Sequence of chain 1.D:
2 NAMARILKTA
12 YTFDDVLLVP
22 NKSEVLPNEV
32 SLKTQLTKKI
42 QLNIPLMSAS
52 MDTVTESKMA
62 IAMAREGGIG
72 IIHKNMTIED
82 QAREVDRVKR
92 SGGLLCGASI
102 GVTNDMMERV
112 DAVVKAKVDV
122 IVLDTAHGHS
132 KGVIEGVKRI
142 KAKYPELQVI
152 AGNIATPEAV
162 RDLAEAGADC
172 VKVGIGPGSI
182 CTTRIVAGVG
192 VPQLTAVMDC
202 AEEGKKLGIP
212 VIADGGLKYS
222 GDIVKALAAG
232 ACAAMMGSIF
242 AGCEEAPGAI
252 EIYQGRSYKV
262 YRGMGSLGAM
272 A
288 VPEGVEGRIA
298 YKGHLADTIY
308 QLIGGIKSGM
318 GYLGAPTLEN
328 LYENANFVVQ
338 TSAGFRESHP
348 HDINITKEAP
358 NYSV

This protein binds this small molecule.
Small molecule (SMILES): O=c1[nH]cnc2c1ncn2[C@@H]1O[C@H](COP(=O)(O)O)[C@@H](O)[C@H]1O

Binding-site contacts:
Ligand atom N7 contacts residue MET265 of chain 1.D at 2.9 Å (h-bond).
Ligand atom O1P contacts residue SER180 of chain 1.D at 2.6 Å (h-bond).
Ligand atom C2 contacts residue GLU290 of chain 1.D at 3.6 Å.
Ligand atom O5' contacts residue GLY216 of chain 1.D at 3.5 Å.
Ligand atom O1P contacts residue TYR262 of chain 1.D at 2.6 Å (h-bond).
Ligand atom O2P contacts residue MET237 of chain 1.D at 3.6 Å.
Ligand atom C4' contacts residue ASP215 of chain 1.D at 3.6 Å.
Ligand atom O2' contacts residue ASP215 of chain 1.D at 2.5 Å (salt-bridge).
Ligand atom C5' contacts residue TYR262 of chain 1.D at 3.5 Å (hydrophobic).
Ligand atom C5 contacts residue MET265 of chain 1.D at 3.7 Å (hydrophobic).
Ligand atom N7 contacts residue MET52 of chain 1.D at 3.7 Å.
Ligand atom O6 contacts residue GLY266 of chain 1.D at 2.8 Å (h-bond).
Ligand atom N3 contacts residue 8N11 of chain 1.S at 3.5 Å.
Ligand atom O2' contacts residue ASN154 of chain 1.D at 3.5 Å (h-bond).
Ligand atom C6 contacts residue GLU290 of chain 1.D at 3.6 Å.
Ligand atom C8 contacts residue MET52 of chain 1.D at 3.4 Å (hydrophobic).
Ligand atom C3' contacts residue ASP215 of chain 1.D at 3.5 Å.
Ligand atom O5' contacts residue GLY179 of chain 1.D at 3.5 Å.
Ligand atom C2 contacts residue CYS182 of chain 1.D at 3.1 Å (hydrophobic).
Ligand atom O3P contacts residue GLY179 of chain 1.D at 3.4 Å.
Ligand atom O6 contacts residue MET265 of chain 1.D at 3.3 Å (h-bond).
Ligand atom O6 contacts residue GLY291 of chain 1.D at 3.4 Å.
Ligand atom O2P contacts residue SER239 of chain 1.D at 3.4 Å (h-bond).
Ligand atom C5 contacts residue ILE181 of chain 1.D at 3.6 Å (hydrophobic).
Ligand atom O3' contacts residue ALA50 of chain 1.D at 3.5 Å.
Ligand atom O3P contacts residue SER180 of chain 1.D at 2.9 Å (h-bond).
Ligand atom O6 contacts residue GLU290 of chain 1.D at 3.5 Å (salt-bridge).
Ligand atom C4 contacts residue 8N11 of chain 1.S at 3.6 Å.
Ligand atom O6 contacts residue GLY264 of chain 1.D at 3.2 Å.
Ligand atom N3 contacts residue CYS182 of chain 1.D at 3.5 Å.
Ligand atom C6 contacts residue GLY266 of chain 1.D at 3.6 Å.
Ligand atom O3' contacts residue ASP215 of chain 1.D at 2.6 Å (salt-bridge).
Ligand atom N7 contacts residue ILE181 of chain 1.D at 3.6 Å.
Ligand atom N7 contacts residue GLY264 of chain 1.D at 3.5 Å.
Ligand atom C2 contacts residue 8N11 of chain 1.S at 3.3 Å.
Ligand atom N1 contacts residue 8N11 of chain 1.S at 3.4 Å.
Ligand atom O2P contacts residue GLY238 of chain 1.D at 2.8 Å (h-bond).
Ligand atom O3P contacts residue GLY217 of chain 1.D at 2.9 Å (h-bond).
Ligand atom N1 contacts residue GLU290 of chain 1.D at 2.7 Å (salt-bridge).
Ligand atom O1P contacts residue SER239 of chain 1.D at 3.0 Å (h-bond).